Binding-site contacts:
Ligand atom CG contacts residue ASN70 of chain 4.A at 3.7 Å.
Ligand atom CB contacts residue PHE38 of chain 4.A at 3.6 Å (hydrophobic).
Ligand atom O contacts residue MET16 of chain 4.A at 2.9 Å (h-bond).
Ligand atom O contacts residue SER39 of chain 4.A at 3.0 Å (h-bond).
Ligand atom CG contacts residue ILE50 of chain 4.A at 3.7 Å (hydrophobic).
Ligand atom CE2 contacts residue GLN36 of chain 4.A at 3.6 Å.
Ligand atom CD contacts residue THR49 of chain 4.A at 3.8 Å.
Ligand atom CD contacts residue ASN70 of chain 4.A at 3.4 Å.
Ligand atom CZ contacts residue GLN36 of chain 4.A at 3.7 Å.
Ligand atom CG1 contacts residue MET16 of chain 4.A at 3.8 Å (hydrophobic).
Ligand atom O contacts residue THR49 of chain 4.A at 2.9 Å (h-bond).
Ligand atom O contacts residue MET16 of chain 4.A at 3.4 Å.
Ligand atom N contacts residue THR49 of chain 4.A at 3.2 Å (h-bond).
Ligand atom CB contacts residue GLN45 of chain 4.A at 3.4 Å.
Ligand atom O contacts residue VAL48 of chain 4.A at 3.3 Å.
Ligand atom CA contacts residue SER39 of chain 4.A at 3.6 Å.
Ligand atom CD contacts residue GLU14 of chain 4.A at 3.6 Å.
Ligand atom O contacts residue PHE38 of chain 4.A at 3.6 Å.
Ligand atom CD contacts residue THR49 of chain 4.A at 2.8 Å.
Ligand atom CB contacts residue THR15 of chain 4.A at 3.8 Å.
Ligand atom CG contacts residue THR49 of chain 4.A at 3.4 Å.
Ligand atom CG2 contacts residue THR40 of chain 4.A at 3.5 Å.
Ligand atom O contacts residue THR15 of chain 4.A at 3.1 Å.
Ligand atom CB contacts residue PHE38 of chain 4.A at 3.5 Å (hydrophobic).
Ligand atom CB contacts residue ALA47 of chain 4.A at 3.6 Å (hydrophobic).
Ligand atom C contacts residue THR49 of chain 4.A at 3.6 Å.
Ligand atom NE contacts residue GLU14 of chain 4.A at 3.0 Å (salt-bridge).
Ligand atom CD2 contacts residue PHE38 of chain 4.A at 3.5 Å (hydrophobic).
Ligand atom CD contacts residue GLU14 of chain 4.A at 3.6 Å.
Ligand atom CG contacts residue PHE38 of chain 4.A at 3.7 Å (hydrophobic).
Ligand atom CB contacts residue THR49 of chain 4.A at 3.5 Å.
Ligand atom CA contacts residue THR49 of chain 4.A at 3.7 Å.
Ligand atom N contacts residue MET16 of chain 4.A at 3.6 Å.
Ligand atom CB contacts residue GLU14 of chain 4.A at 3.7 Å.
Ligand atom CG contacts residue GLN45 of chain 4.A at 3.7 Å.
Ligand atom CD1 contacts residue MET16 of chain 4.A at 3.7 Å (hydrophobic).
Ligand atom OH contacts residue GLN146 of chain 2.A at 2.5 Å (h-bond).
Ligand atom NH2 contacts residue THR49 of chain 4.A at 3.6 Å.
Ligand atom NH1 contacts residue GLN68 of chain 4.A at 3.8 Å.
Ligand atom N contacts residue SER39 of chain 4.A at 3.2 Å (h-bond).

Sequence of chain 4.A:
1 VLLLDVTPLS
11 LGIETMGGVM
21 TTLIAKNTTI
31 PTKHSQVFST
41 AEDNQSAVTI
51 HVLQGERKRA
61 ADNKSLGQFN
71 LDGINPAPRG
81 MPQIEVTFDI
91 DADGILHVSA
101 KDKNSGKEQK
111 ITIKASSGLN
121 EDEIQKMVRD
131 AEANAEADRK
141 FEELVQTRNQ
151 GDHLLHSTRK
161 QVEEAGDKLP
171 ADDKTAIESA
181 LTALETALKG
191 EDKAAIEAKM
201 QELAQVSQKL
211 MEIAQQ

This small molecule binds to this protein.
Small molecule (SMILES): CC[C@H](C)[C@H](NC(=O)[C@@H]1CCCN1C(=O)[C@H](CCCN=C(N)N)NC(=O)[C@@H]1CCCN1C(=O)[C@@H]1CCCN1)C(=O)N[C@@H](Cc1ccc(O)cc1)C(=O)N[C@H](C=O)CC(N)=O

Sequence of chain 2.A:
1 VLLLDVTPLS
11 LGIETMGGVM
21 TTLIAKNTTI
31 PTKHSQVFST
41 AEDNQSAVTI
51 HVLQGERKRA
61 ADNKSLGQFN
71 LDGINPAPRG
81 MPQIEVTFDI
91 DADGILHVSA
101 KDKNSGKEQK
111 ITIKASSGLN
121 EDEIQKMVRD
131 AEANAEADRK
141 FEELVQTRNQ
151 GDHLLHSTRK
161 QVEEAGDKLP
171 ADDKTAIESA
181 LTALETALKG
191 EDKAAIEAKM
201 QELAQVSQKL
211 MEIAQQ